Binding-site contacts:
Ligand atom N2 contacts residue ASN696 of chain 1.B at 2.9 Å (h-bond).
Ligand atom O7 contacts residue ASN696 of chain 1.B at 4.4 Å.
Ligand atom C5 contacts residue ASN696 of chain 1.B at 3.7 Å.
Ligand atom C7 contacts residue ASN696 of chain 1.B at 3.9 Å.
Ligand atom C2 contacts residue ASP783 of chain 1.C at 4.2 Å.
Ligand atom C2 contacts residue ASN696 of chain 1.B at 2.4 Å.
Ligand atom C1 contacts residue ASP783 of chain 1.C at 3.7 Å.
Ligand atom O5 contacts residue ASP783 of chain 1.C at 3.5 Å (salt-bridge).
Ligand atom O5 contacts residue ASN696 of chain 1.B at 2.4 Å (h-bond).
Ligand atom C8 contacts residue GLY1118 of chain 1.B at 3.8 Å.
Ligand atom C1 contacts residue ASN696 of chain 1.B at 1.4 Å.
Ligand atom C4 contacts residue ASN696 of chain 1.B at 4.2 Å.
Ligand atom C3 contacts residue ASN696 of chain 1.B at 3.8 Å.

A small-molecule ligand and the protein it binds are described below.
Small molecule (SMILES): CC(=O)N[C@@H]1[C@@H](O)[C@H](O)[C@@H](CO)O[C@H]1O

Sequence of chain 1.B:
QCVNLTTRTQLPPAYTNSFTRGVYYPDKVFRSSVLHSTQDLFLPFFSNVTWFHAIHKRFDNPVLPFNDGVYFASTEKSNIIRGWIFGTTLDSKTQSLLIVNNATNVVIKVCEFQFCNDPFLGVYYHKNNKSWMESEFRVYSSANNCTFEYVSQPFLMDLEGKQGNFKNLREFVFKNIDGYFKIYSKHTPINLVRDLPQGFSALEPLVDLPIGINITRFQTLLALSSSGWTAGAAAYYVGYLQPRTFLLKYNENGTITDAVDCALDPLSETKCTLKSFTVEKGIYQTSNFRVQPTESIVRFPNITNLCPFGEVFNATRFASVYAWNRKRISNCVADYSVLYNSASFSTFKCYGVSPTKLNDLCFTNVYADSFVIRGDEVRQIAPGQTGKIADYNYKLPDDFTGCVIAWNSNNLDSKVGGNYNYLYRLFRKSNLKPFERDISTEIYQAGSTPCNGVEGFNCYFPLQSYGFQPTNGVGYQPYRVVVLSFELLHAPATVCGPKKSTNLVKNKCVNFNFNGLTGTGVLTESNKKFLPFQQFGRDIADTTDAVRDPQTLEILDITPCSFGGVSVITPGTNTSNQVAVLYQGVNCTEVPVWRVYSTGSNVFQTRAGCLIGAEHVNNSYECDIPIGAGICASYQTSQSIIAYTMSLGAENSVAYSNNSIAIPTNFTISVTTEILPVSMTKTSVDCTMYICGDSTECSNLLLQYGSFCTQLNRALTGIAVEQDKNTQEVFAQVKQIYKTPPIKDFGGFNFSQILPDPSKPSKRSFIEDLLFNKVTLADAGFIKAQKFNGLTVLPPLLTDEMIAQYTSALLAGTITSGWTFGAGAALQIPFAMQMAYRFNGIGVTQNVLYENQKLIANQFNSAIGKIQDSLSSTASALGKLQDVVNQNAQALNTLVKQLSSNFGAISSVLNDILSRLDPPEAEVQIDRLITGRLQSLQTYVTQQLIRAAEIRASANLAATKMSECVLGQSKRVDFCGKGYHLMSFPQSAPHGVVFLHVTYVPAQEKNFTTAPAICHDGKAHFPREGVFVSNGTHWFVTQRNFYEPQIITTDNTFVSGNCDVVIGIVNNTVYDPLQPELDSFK

Sequence of chain 1.C:
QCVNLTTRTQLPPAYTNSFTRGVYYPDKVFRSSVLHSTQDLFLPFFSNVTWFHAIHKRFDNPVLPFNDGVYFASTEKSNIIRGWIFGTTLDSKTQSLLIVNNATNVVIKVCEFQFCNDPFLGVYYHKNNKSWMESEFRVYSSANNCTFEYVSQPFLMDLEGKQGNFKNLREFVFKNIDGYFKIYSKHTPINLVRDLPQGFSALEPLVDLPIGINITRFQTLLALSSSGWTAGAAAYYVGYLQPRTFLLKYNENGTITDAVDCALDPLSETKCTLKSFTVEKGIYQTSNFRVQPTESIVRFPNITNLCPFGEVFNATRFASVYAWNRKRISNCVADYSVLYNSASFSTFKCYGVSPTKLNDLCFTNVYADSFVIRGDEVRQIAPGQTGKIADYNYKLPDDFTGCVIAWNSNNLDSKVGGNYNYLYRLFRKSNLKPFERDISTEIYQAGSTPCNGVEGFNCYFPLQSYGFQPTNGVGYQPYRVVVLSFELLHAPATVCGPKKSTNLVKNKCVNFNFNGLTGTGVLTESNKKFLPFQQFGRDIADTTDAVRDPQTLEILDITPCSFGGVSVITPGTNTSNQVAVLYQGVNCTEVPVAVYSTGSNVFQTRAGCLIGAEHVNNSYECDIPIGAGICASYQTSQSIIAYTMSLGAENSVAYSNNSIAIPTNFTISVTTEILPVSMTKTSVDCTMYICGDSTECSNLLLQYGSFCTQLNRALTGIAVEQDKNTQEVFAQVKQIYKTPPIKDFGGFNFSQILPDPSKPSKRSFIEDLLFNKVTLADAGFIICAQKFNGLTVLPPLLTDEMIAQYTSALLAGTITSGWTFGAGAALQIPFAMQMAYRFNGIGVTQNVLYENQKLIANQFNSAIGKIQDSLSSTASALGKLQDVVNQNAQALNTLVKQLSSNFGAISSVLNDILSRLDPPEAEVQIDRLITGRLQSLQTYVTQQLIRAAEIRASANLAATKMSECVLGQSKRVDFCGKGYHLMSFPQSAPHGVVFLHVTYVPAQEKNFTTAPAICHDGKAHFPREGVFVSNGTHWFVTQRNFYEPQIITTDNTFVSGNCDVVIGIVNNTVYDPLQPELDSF